Sequence of chain 1.E:
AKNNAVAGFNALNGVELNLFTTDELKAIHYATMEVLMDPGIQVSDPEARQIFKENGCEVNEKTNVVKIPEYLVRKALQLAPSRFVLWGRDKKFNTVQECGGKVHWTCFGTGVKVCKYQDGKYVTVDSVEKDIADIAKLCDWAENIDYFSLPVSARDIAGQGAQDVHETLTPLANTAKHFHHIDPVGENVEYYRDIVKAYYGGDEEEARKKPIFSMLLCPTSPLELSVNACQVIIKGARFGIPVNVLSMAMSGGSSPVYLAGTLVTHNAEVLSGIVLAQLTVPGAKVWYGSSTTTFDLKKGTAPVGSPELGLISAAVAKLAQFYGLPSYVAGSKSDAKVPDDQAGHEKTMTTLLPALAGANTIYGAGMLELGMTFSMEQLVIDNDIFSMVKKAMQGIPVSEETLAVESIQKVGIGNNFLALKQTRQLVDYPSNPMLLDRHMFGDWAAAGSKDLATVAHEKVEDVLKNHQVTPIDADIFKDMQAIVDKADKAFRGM

This small molecule binds to this protein.
Small molecule (SMILES): C[C@@H]1C[C@H](S(=O)(=O)O)N[C@H]1C(=O)O

Binding-site contacts:
Ligand atom C3 contacts residue VAL305 of chain 1.E at 4.3 Å (hydrophobic).
Ligand atom O1 contacts residue LYS334 of chain 1.E at 2.2 Å (salt-bridge).
Ligand atom O3 contacts residue GLY372 of chain 1.E at 3.7 Å.
Ligand atom C1 contacts residue PHE109 of chain 1.E at 3.5 Å (hydrophobic).
Ligand atom O1 contacts residue VAL305 of chain 1.E at 4.2 Å.
Ligand atom O4 contacts residue THR111 of chain 1.E at 4.2 Å.
Ligand atom O2 contacts residue MET249 of chain 1.E at 4.4 Å.
Ligand atom C6 contacts residue SER292 of chain 1.E at 3.4 Å.
Ligand atom C1 contacts residue SER292 of chain 1.E at 3.7 Å.
Ligand atom C2 contacts residue LYS334 of chain 1.E at 2.5 Å.
Ligand atom C1 contacts residue MET368 of chain 1.E at 4.2 Å (hydrophobic).
Ligand atom N1 contacts residue SER292 of chain 1.E at 4.5 Å.
Ligand atom C3 contacts residue LYS334 of chain 1.E at 3.6 Å.
Ligand atom O3 contacts residue THR111 of chain 1.E at 4.5 Å.
Ligand atom C4 contacts residue MET249 of chain 1.E at 4.0 Å (hydrophobic).
Ligand atom C6 contacts residue LYS334 of chain 1.E at 3.9 Å.
Ligand atom C6 contacts residue VAL305 of chain 1.E at 3.8 Å (hydrophobic).
Ligand atom C1 contacts residue TYR364 of chain 1.E at 3.6 Å (hydrophobic).
Ligand atom C1 contacts residue VAL305 of chain 1.E at 4.0 Å (hydrophobic).
Ligand atom C5 contacts residue PHE109 of chain 1.E at 4.5 Å (hydrophobic).
Ligand atom O4 contacts residue GLY110 of chain 1.E at 4.3 Å.
Ligand atom C2 contacts residue PHE109 of chain 1.E at 4.2 Å (hydrophobic).
Ligand atom O1 contacts residue GLY372 of chain 1.E at 3.8 Å.
Ligand atom O4 contacts residue MET249 of chain 1.E at 4.0 Å.
Ligand atom N1 contacts residue MET249 of chain 1.E at 3.5 Å.
Ligand atom N1 contacts residue TYR364 of chain 1.E at 3.8 Å.
Ligand atom N1 contacts residue GLY110 of chain 1.E at 4.1 Å.
Ligand atom C5 contacts residue MET249 of chain 1.E at 4.2 Å (hydrophobic).
Ligand atom C2 contacts residue MET249 of chain 1.E at 3.6 Å (hydrophobic).
Ligand atom C1 contacts residue LYS334 of chain 1.E at 1.3 Å.
Ligand atom N1 contacts residue LYS334 of chain 1.E at 3.5 Å (salt-bridge).
Ligand atom C3 contacts residue MET249 of chain 1.E at 4.4 Å (hydrophobic).
Ligand atom N1 contacts residue PHE109 of chain 1.E at 3.5 Å.
Ligand atom C2 contacts residue SER292 of chain 1.E at 3.3 Å.
Ligand atom C2 contacts residue TYR364 of chain 1.E at 3.7 Å (hydrophobic).
Ligand atom O1 contacts residue PHE109 of chain 1.E at 2.8 Å.
Ligand atom C3 contacts residue SER292 of chain 1.E at 4.0 Å.
Ligand atom O1 contacts residue MET368 of chain 1.E at 3.2 Å.